A protein and the small-molecule ligand that binds it are described below.
Small molecule (SMILES): CC(=O)N[C@@H]1[C@@H](O)[C@H](O)[C@@H](CO)O[C@H]1O

Binding-site contacts:
Ligand atom O5 contacts residue ASN600 of chain 1.B at 2.4 Å (h-bond).
Ligand atom N2 contacts residue ASN600 of chain 1.B at 2.9 Å (h-bond).
Ligand atom O6 contacts residue ASN600 of chain 1.B at 3.3 Å (h-bond).
Ligand atom C7 contacts residue ASN600 of chain 1.B at 3.4 Å.
Ligand atom C1 contacts residue ASN600 of chain 1.B at 1.4 Å.
Ligand atom C5 contacts residue ASN600 of chain 1.B at 3.7 Å.
Ligand atom C4 contacts residue ASN600 of chain 1.B at 4.2 Å.
Ligand atom O7 contacts residue ASN600 of chain 1.B at 3.6 Å.
Ligand atom C3 contacts residue ASN600 of chain 1.B at 3.8 Å.
Ligand atom C6 contacts residue ASN600 of chain 1.B at 4.3 Å.
Ligand atom C2 contacts residue ASN600 of chain 1.B at 2.5 Å.

Sequence of chain 1.B:
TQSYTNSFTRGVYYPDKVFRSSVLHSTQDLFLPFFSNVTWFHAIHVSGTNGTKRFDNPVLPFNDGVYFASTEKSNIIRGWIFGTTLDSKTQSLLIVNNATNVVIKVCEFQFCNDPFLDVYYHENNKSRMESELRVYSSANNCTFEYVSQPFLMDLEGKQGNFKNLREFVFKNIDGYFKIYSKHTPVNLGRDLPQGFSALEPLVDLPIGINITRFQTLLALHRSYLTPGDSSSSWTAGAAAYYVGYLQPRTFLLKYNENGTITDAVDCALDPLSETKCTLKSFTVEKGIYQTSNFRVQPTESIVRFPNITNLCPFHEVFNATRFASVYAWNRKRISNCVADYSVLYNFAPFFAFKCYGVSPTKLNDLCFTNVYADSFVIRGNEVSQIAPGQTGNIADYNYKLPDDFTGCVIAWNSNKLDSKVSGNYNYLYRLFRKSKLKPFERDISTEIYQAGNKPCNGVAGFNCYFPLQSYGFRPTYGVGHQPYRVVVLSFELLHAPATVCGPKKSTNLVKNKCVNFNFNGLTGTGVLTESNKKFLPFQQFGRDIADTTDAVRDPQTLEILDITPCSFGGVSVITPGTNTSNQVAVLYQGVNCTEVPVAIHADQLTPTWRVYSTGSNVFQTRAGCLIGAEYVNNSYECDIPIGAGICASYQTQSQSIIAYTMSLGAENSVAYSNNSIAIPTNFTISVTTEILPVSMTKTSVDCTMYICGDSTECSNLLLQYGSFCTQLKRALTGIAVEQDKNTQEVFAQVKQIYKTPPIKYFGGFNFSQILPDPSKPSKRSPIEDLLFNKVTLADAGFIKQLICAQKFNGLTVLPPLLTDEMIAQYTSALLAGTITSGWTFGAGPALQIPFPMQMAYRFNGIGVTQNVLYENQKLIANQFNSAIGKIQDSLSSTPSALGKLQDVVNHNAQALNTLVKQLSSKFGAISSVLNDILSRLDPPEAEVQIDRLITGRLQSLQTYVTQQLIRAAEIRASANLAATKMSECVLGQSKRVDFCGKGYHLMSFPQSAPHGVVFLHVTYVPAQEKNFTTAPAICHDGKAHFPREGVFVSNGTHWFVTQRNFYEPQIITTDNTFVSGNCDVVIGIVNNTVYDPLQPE